Sequence of chain 1.D:
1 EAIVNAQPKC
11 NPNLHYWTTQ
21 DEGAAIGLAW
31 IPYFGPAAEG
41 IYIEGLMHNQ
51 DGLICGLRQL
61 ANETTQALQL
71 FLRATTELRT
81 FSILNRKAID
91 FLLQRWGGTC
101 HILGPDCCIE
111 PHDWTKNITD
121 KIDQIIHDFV

Sequence of chain 1.G:
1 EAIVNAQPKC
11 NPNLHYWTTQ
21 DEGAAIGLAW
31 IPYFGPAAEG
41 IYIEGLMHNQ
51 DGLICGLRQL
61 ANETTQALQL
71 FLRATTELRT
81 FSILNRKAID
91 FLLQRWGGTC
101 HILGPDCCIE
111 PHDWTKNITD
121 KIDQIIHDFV

This protein binds this small molecule.
Small molecule (SMILES): CC(=O)N[C@@H]1[C@@H](O)[C@H](O)[C@@H](CO)O[C@H]1O

Binding-site contacts:
Ligand atom C2 contacts residue LYS121 of chain 1.D at 4.5 Å.
Ligand atom O7 contacts residue LYS121 of chain 1.D at 2.3 Å (salt-bridge).
Ligand atom O5 contacts residue LEU103 of chain 1.G at 4.2 Å.
Ligand atom O7 contacts residue ASN117 of chain 1.D at 3.3 Å (h-bond).
Ligand atom C3 contacts residue ASN117 of chain 1.D at 3.7 Å.
Ligand atom C8 contacts residue PRO111 of chain 1.G at 3.7 Å (hydrophobic).
Ligand atom C5 contacts residue ASN117 of chain 1.D at 3.9 Å.
Ligand atom N2 contacts residue ASN117 of chain 1.D at 2.8 Å (h-bond).
Ligand atom C8 contacts residue ASN117 of chain 1.D at 4.4 Å.
Ligand atom O5 contacts residue ASN117 of chain 1.D at 2.7 Å (h-bond).
Ligand atom C1 contacts residue ASN117 of chain 1.D at 1.5 Å.
Ligand atom C8 contacts residue LYS121 of chain 1.D at 4.3 Å.
Ligand atom O7 contacts residue THR115 of chain 1.G at 4.2 Å.
Ligand atom C7 contacts residue LYS121 of chain 1.D at 3.4 Å.
Ligand atom C1 contacts residue LEU103 of chain 1.G at 4.1 Å (hydrophobic).
Ligand atom C8 contacts residue THR115 of chain 1.G at 3.1 Å.
Ligand atom C5 contacts residue LEU103 of chain 1.G at 4.2 Å (hydrophobic).
Ligand atom C2 contacts residue ASN117 of chain 1.D at 2.3 Å.
Ligand atom N2 contacts residue LYS121 of chain 1.D at 4.4 Å.
Ligand atom C7 contacts residue THR115 of chain 1.G at 4.1 Å.
Ligand atom C4 contacts residue ASN117 of chain 1.D at 4.2 Å.
Ligand atom C7 contacts residue ASN117 of chain 1.D at 3.3 Å.